Sequence of chain 1.F:
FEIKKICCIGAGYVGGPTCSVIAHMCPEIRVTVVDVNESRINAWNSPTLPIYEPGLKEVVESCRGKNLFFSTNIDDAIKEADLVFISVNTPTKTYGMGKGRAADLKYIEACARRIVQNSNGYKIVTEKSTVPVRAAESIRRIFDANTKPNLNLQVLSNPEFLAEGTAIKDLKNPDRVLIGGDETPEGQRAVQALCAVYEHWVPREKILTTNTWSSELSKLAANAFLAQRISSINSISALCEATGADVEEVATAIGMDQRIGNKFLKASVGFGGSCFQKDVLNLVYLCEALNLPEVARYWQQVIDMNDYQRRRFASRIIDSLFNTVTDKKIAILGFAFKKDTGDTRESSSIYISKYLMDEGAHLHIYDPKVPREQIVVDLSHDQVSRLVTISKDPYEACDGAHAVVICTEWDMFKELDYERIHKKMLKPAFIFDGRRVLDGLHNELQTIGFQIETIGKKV

Sequence of chain 1.E:
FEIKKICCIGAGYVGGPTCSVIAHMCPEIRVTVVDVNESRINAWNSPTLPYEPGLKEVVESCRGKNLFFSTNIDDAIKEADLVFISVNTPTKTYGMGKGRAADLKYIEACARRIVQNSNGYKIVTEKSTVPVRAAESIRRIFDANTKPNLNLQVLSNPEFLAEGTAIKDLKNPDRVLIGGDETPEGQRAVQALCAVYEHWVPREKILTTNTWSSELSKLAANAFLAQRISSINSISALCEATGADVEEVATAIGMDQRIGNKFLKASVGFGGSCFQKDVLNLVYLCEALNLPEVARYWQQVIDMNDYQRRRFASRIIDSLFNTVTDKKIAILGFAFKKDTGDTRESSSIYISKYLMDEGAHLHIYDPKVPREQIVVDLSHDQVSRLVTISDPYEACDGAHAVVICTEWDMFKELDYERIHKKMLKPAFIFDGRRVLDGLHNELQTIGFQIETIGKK

Binding-site contacts:
Ligand atom O6' contacts residue LYS220 of chain 1.E at 2.8 Å (salt-bridge).
Ligand atom C6' contacts residue NAI1 of chain 1.R at 3.4 Å.
Ligand atom C6 contacts residue ILE231 of chain 1.E at 3.6 Å (hydrophobic).
Ligand atom O4C contacts residue PHE272 of chain 1.E at 3.4 Å.
Ligand atom C4' contacts residue LYS220 of chain 1.E at 3.4 Å.
Ligand atom C1' contacts residue PHE277 of chain 1.E at 3.5 Å (hydrophobic).
Ligand atom C5' contacts residue LEU163 of chain 1.E at 3.6 Å (hydrophobic).
Ligand atom C4C contacts residue GLY273 of chain 1.E at 3.5 Å.
Ligand atom O4' contacts residue LYS220 of chain 1.E at 2.9 Å (salt-bridge).
Ligand atom O6' contacts residue CYS276 of chain 1.E at 3.4 Å.
Ligand atom O2' contacts residue ARG260 of chain 1.F at 2.8 Å (salt-bridge).
Ligand atom N3 contacts residue LYS267 of chain 1.E at 2.7 Å (salt-bridge).
Ligand atom O2A contacts residue PHE277 of chain 1.E at 3.6 Å.
Ligand atom C2' contacts residue PHE277 of chain 1.E at 3.5 Å (hydrophobic).
Ligand atom C2 contacts residue LYS267 of chain 1.E at 3.6 Å.
Ligand atom O4C contacts residue ILE231 of chain 1.E at 3.2 Å.
Ligand atom N1 contacts residue ILE231 of chain 1.E at 3.4 Å.
Ligand atom C3' contacts residue PHE162 of chain 1.E at 3.6 Å (hydrophobic).
Ligand atom O1A contacts residue LYS339 of chain 1.E at 2.9 Å (salt-bridge).
Ligand atom O2 contacts residue LYS267 of chain 1.E at 3.6 Å (salt-bridge).
Ligand atom O2B contacts residue GLU165 of chain 1.E at 3.1 Å (salt-bridge).
Ligand atom O3' contacts residue ARG260 of chain 1.F at 2.9 Å (salt-bridge).
Ligand atom O2C contacts residue ARG442 of chain 1.E at 3.2 Å (salt-bridge).
Ligand atom C3' contacts residue LEU163 of chain 1.E at 3.6 Å (hydrophobic).
Ligand atom O2C contacts residue PHE338 of chain 1.E at 3.5 Å (h-bond).
Ligand atom O4' contacts residue LEU163 of chain 1.E at 2.7 Å (h-bond).
Ligand atom C4 contacts residue LYS267 of chain 1.E at 3.6 Å.
Ligand atom O6' contacts residue ASN224 of chain 1.E at 2.9 Å (h-bond).
Ligand atom O4 contacts residue PHE265 of chain 1.E at 3.4 Å.
Ligand atom O4' contacts residue PHE162 of chain 1.E at 3.0 Å (h-bond).
Ligand atom C4' contacts residue ASN224 of chain 1.E at 3.5 Å.
Ligand atom O2A contacts residue PHE265 of chain 1.E at 3.3 Å.
Ligand atom C6' contacts residue CYS276 of chain 1.E at 3.5 Å (hydrophobic).
Ligand atom O4 contacts residue LYS267 of chain 1.E at 3.0 Å (salt-bridge).
Ligand atom O2 contacts residue SER269 of chain 1.E at 2.7 Å (h-bond).
Ligand atom C4' contacts residue LEU163 of chain 1.E at 3.5 Å (hydrophobic).
Ligand atom O3C contacts residue GLY273 of chain 1.E at 3.0 Å (h-bond).
Ligand atom O3C contacts residue PHE338 of chain 1.E at 3.0 Å (h-bond).
Ligand atom O3' contacts residue PHE162 of chain 1.E at 3.1 Å (h-bond).
Ligand atom C5C contacts residue PHE277 of chain 1.E at 3.4 Å (hydrophobic).

A protein and the small-molecule ligand that binds it are described below.
Small molecule (SMILES): O=c1ccn([C@@H]2O[C@H](CO[P](=O)(O)O[P](=O)(O)O[C@H]3O[C@H](CO)[C@@H](O)[C@H](O)[C@H]3O)[C@@H](O)[C@H]2O)c(=O)[nH]1